Sequence of chain 1.A:
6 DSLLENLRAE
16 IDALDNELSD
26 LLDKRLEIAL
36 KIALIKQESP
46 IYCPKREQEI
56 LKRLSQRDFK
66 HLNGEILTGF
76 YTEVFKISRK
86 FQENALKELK

Binding-site contacts:
Ligand atom O4 contacts residue GLU52 of chain 1.A at 2.7 Å (salt-bridge).
Ligand atom C7 contacts residue ARG30 of chain 1.A at 3.5 Å.
Ligand atom O4 contacts residue ARG84 of chain 1.A at 3.8 Å.
Ligand atom C2 contacts residue GLN87 of chain 1.A at 3.2 Å.
Ligand atom C1' contacts residue ILE37 of chain 1.A at 4.1 Å (hydrophobic).
Ligand atom C1 contacts residue GLN87 of chain 1.A at 4.2 Å.
Ligand atom C5 contacts residue GLU52 of chain 1.A at 4.0 Å.
Ligand atom O4 contacts residue ILE46 of chain 1.A at 3.7 Å.
Ligand atom C8 contacts residue GLN87 of chain 1.A at 3.9 Å.
Ligand atom C3 contacts residue ARG84 of chain 1.A at 4.0 Å.
Ligand atom C2 contacts residue SER83 of chain 1.A at 3.5 Å.
Ligand atom C3 contacts residue ILE46 of chain 1.A at 3.8 Å (hydrophobic).
Ligand atom O'M contacts residue ARG13 of chain 1.B at 3.0 Å (salt-bridge).
Ligand atom O'M contacts residue ILE37 of chain 1.A at 4.0 Å.
Ligand atom O1' contacts residue GLN87 of chain 1.A at 3.3 Å (h-bond).
Ligand atom C6 contacts residue ARG51 of chain 1.A at 3.9 Å.
Ligand atom C4 contacts residue GLU52 of chain 1.A at 3.9 Å.
Ligand atom C7 contacts residue SER83 of chain 1.A at 3.7 Å.
Ligand atom O71 contacts residue ARG30 of chain 1.A at 2.9 Å (salt-bridge).
Ligand atom O72 contacts residue ILE55 of chain 1.A at 3.7 Å.
Ligand atom C3 contacts residue GLN87 of chain 1.A at 3.6 Å.
Ligand atom C7 contacts residue PHE80 of chain 1.A at 3.8 Å (hydrophobic).
Ligand atom O'L contacts residue ILE37 of chain 1.A at 4.1 Å.
Ligand atom O4 contacts residue CYS48 of chain 1.A at 3.1 Å (h-bond).
Ligand atom C2' contacts residue ILE37 of chain 1.A at 4.1 Å (hydrophobic).
Ligand atom O'L contacts residue ARG13 of chain 1.B at 2.9 Å (salt-bridge).
Ligand atom O72 contacts residue ARG30 of chain 1.A at 3.3 Å (salt-bridge).
Ligand atom O71 contacts residue SER83 of chain 1.A at 2.8 Å (h-bond).
Ligand atom C2' contacts residue ARG13 of chain 1.B at 3.5 Å.
Ligand atom C5 contacts residue ARG51 of chain 1.A at 4.1 Å.
Ligand atom O71 contacts residue PHE80 of chain 1.A at 3.5 Å.
Ligand atom C4 contacts residue CYS48 of chain 1.A at 3.5 Å (hydrophobic).
Ligand atom C1' contacts residue GLN87 of chain 1.A at 4.0 Å.
Ligand atom O'M contacts residue ARG51 of chain 1.A at 3.7 Å.
Ligand atom C5 contacts residue CYS48 of chain 1.A at 3.9 Å (hydrophobic).
Ligand atom O4 contacts residue TYR47 of chain 1.A at 3.7 Å.
Ligand atom O72 contacts residue PHE80 of chain 1.A at 3.8 Å.
Ligand atom O1' contacts residue ILE37 of chain 1.A at 3.8 Å.
Ligand atom C1 contacts residue SER83 of chain 1.A at 4.1 Å.
Ligand atom C4 contacts residue ILE46 of chain 1.A at 3.3 Å (hydrophobic).

Sequence of chain 1.B:
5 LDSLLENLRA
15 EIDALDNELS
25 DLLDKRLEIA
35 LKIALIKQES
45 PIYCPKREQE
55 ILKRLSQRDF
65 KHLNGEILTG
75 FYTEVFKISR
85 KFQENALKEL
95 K

The protein below binds the small molecule below.
Small molecule (SMILES): O=C(O)C(=O)CC1(C(=O)O)C=CC(O)C=C1